Sequence of chain 4.B:
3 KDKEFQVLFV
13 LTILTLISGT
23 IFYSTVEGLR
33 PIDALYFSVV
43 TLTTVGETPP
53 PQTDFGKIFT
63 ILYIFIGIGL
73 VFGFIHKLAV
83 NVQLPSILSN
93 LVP

The protein below binds the small molecule below.
Small molecule (SMILES): NCC(=O)O

Sequence of chain 2.B:
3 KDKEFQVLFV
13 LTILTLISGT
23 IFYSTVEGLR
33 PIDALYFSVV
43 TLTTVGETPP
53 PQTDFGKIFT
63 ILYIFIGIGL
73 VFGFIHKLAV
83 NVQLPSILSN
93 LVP

Binding-site contacts:
Ligand atom O contacts residue LEU90 of chain 2.B at 4.2 Å.
Ligand atom OXT contacts residue LEU86 of chain 2.B at 4.4 Å.
Ligand atom CA contacts residue LEU10 of chain 4.B at 4.4 Å (hydrophobic).
Ligand atom OXT contacts residue VAL9 of chain 4.B at 4.3 Å.
Ligand atom N contacts residue GLU6 of chain 4.B at 3.6 Å.
Ligand atom C contacts residue LEU86 of chain 2.B at 4.2 Å (hydrophobic).
Ligand atom OXT contacts residue ILE89 of chain 2.B at 3.7 Å.
Ligand atom CA contacts residue LEU86 of chain 2.B at 4.1 Å (hydrophobic).
Ligand atom CA contacts residue GLU6 of chain 4.B at 4.4 Å.
Ligand atom O contacts residue VAL9 of chain 4.B at 4.5 Å.
Ligand atom C contacts residue LEU10 of chain 4.B at 4.5 Å (hydrophobic).
Ligand atom OXT contacts residue LEU10 of chain 4.B at 4.0 Å.